Sequence of chain 1.I:
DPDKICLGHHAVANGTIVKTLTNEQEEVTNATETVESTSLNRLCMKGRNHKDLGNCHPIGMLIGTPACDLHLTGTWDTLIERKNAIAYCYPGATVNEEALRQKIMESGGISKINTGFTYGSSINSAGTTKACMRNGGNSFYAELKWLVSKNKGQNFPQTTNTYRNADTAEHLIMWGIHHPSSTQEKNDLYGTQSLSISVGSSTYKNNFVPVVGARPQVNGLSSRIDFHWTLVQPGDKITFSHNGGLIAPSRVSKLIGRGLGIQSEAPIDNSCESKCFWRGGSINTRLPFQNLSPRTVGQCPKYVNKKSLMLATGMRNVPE

Binding-site contacts:
Ligand atom O9 contacts residue HIS178 of chain 1.I at 2.8 Å (h-bond).
Ligand atom O1A contacts residue ASN138 of chain 1.I at 3.4 Å (h-bond).
Ligand atom N5 contacts residue THR128 of chain 1.I at 3.1 Å (h-bond).
Ligand atom O8 contacts residue TRP146 of chain 1.I at 3.9 Å.
Ligand atom C11 contacts residue TRP146 of chain 1.I at 3.9 Å (hydrophobic).
Ligand atom C10 contacts residue TRP146 of chain 1.I at 4.3 Å (hydrophobic).
Ligand atom O7 contacts residue LEU189 of chain 1.I at 3.8 Å.
Ligand atom O9 contacts residue TRP146 of chain 1.I at 4.0 Å.
Ligand atom O10 contacts residue VAL148 of chain 1.I at 4.4 Å.
Ligand atom C9 contacts residue TRP146 of chain 1.I at 4.2 Å (hydrophobic).
Ligand atom N5 contacts residue TRP146 of chain 1.I at 4.3 Å.
Ligand atom C1 contacts residue THR129 of chain 1.I at 3.8 Å.
Ligand atom O1A contacts residue THR129 of chain 1.I at 4.0 Å.
Ligand atom O1B contacts residue LYS130 of chain 1.I at 3.6 Å (salt-bridge).
Ligand atom C4 contacts residue THR129 of chain 1.I at 4.0 Å.
Ligand atom C1 contacts residue LYS130 of chain 1.I at 3.6 Å.
Ligand atom O4 contacts residue THR129 of chain 1.I at 4.2 Å.
Ligand atom O1B contacts residue LEU221 of chain 1.I at 3.6 Å.
Ligand atom O10 contacts residue LEU189 of chain 1.I at 3.2 Å.
Ligand atom O9 contacts residue SER223 of chain 1.I at 2.4 Å (h-bond).
Ligand atom O8 contacts residue SER223 of chain 1.I at 3.9 Å.
Ligand atom C7 contacts residue TRP146 of chain 1.I at 3.8 Å (hydrophobic).
Ligand atom C11 contacts residue GLY127 of chain 1.I at 3.9 Å.
Ligand atom C10 contacts residue THR128 of chain 1.I at 3.9 Å.
Ligand atom C8 contacts residue TRP146 of chain 1.I at 4.2 Å (hydrophobic).
Ligand atom C4 contacts residue THR128 of chain 1.I at 3.4 Å.
Ligand atom C11 contacts residue THR128 of chain 1.I at 3.6 Å.
Ligand atom O4 contacts residue ASN138 of chain 1.I at 4.1 Å.
Ligand atom C8 contacts residue LEU221 of chain 1.I at 4.1 Å (hydrophobic).
Ligand atom C8 contacts residue SER223 of chain 1.I at 4.2 Å.
Ligand atom C5 contacts residue THR128 of chain 1.I at 3.9 Å.
Ligand atom O1B contacts residue THR129 of chain 1.I at 3.0 Å (h-bond).
Ligand atom C9 contacts residue HIS178 of chain 1.I at 3.4 Å.
Ligand atom O8 contacts residue THR129 of chain 1.I at 4.4 Å.
Ligand atom C11 contacts residue VAL148 of chain 1.I at 4.0 Å (hydrophobic).
Ligand atom C3 contacts residue ASN138 of chain 1.I at 4.4 Å.
Ligand atom O1A contacts residue LYS130 of chain 1.I at 3.1 Å (salt-bridge).
Ligand atom O8 contacts residue LEU221 of chain 1.I at 3.2 Å.
Ligand atom O4 contacts residue THR128 of chain 1.I at 3.0 Å (h-bond).
Ligand atom C9 contacts residue SER223 of chain 1.I at 3.4 Å.

This small molecule binds to this protein.
Small molecule (SMILES): CC(=O)N[C@H]1[C@H]([C@H](O)[C@H](O)CO)O[C@@](O)(C(=O)O)C[C@@H]1O